This protein binds this small molecule.
Small molecule (SMILES): CC(=O)N[C@H]1[C@H](O[C@H]2[C@H](O)[C@@H](NC(C)=O)CO[C@@H]2CO)O[C@H](CO)[C@@H](O)[C@@H]1O

Binding-site contacts:
Ligand atom C5 contacts residue ALA703 of chain 1.A at 4.1 Å (hydrophobic).
Ligand atom N2 contacts residue ASN1071 of chain 1.A at 3.0 Å (h-bond).
Ligand atom O4 contacts residue ALA703 of chain 1.A at 4.4 Å.
Ligand atom C5 contacts residue ASN1071 of chain 1.A at 3.6 Å.
Ligand atom C7 contacts residue ASN1071 of chain 1.A at 4.0 Å.
Ligand atom C1 contacts residue ASN1071 of chain 1.A at 1.4 Å.
Ligand atom C7 contacts residue ALA703 of chain 1.A at 4.4 Å (hydrophobic).
Ligand atom C2 contacts residue ASN1071 of chain 1.A at 2.5 Å.
Ligand atom C4 contacts residue ASN1071 of chain 1.A at 4.2 Å.
Ligand atom O5 contacts residue ASN1071 of chain 1.A at 2.3 Å (h-bond).
Ligand atom C3 contacts residue ASN1071 of chain 1.A at 3.8 Å.
Ligand atom C1 contacts residue GLN892 of chain 1.B at 3.9 Å.
Ligand atom C8 contacts residue ASN1071 of chain 1.A at 4.2 Å.
Ligand atom C8 contacts residue ALA703 of chain 1.A at 4.2 Å (hydrophobic).

Sequence of chain 1.B:
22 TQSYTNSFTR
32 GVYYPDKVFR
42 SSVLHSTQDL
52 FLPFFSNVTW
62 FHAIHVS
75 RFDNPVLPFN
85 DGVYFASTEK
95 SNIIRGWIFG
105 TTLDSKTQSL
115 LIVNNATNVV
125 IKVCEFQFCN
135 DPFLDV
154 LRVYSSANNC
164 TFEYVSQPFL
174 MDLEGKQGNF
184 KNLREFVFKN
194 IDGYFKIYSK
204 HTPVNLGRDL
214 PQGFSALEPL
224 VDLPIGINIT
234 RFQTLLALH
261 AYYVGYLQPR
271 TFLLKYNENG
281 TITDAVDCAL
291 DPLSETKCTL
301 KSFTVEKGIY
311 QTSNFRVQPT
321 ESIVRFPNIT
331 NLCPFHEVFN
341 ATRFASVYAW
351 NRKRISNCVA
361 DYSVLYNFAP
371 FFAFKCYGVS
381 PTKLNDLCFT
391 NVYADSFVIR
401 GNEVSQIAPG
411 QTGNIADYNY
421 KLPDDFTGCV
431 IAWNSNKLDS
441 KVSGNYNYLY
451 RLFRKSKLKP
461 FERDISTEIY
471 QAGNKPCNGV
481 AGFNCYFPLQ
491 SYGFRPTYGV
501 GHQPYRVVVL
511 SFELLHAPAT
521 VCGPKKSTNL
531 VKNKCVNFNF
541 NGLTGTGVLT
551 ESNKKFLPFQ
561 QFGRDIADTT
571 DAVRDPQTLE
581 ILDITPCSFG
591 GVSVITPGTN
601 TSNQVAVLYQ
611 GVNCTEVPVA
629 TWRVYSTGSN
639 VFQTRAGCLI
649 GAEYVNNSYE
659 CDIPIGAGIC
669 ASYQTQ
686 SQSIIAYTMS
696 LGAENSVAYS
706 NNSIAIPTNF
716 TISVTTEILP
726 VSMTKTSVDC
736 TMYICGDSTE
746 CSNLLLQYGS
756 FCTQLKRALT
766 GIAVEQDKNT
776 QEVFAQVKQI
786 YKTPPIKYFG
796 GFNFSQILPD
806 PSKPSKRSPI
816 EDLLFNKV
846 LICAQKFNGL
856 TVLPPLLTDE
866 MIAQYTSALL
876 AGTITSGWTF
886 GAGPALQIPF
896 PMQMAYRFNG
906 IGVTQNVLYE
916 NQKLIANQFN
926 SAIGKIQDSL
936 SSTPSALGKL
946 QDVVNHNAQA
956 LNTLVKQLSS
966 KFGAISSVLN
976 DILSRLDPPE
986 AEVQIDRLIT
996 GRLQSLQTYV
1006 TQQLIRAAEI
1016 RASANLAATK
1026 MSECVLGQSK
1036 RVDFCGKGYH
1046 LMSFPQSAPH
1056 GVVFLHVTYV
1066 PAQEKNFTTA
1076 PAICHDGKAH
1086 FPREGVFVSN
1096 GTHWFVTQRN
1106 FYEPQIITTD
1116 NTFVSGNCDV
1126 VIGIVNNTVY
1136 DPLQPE

Sequence of chain 1.A:
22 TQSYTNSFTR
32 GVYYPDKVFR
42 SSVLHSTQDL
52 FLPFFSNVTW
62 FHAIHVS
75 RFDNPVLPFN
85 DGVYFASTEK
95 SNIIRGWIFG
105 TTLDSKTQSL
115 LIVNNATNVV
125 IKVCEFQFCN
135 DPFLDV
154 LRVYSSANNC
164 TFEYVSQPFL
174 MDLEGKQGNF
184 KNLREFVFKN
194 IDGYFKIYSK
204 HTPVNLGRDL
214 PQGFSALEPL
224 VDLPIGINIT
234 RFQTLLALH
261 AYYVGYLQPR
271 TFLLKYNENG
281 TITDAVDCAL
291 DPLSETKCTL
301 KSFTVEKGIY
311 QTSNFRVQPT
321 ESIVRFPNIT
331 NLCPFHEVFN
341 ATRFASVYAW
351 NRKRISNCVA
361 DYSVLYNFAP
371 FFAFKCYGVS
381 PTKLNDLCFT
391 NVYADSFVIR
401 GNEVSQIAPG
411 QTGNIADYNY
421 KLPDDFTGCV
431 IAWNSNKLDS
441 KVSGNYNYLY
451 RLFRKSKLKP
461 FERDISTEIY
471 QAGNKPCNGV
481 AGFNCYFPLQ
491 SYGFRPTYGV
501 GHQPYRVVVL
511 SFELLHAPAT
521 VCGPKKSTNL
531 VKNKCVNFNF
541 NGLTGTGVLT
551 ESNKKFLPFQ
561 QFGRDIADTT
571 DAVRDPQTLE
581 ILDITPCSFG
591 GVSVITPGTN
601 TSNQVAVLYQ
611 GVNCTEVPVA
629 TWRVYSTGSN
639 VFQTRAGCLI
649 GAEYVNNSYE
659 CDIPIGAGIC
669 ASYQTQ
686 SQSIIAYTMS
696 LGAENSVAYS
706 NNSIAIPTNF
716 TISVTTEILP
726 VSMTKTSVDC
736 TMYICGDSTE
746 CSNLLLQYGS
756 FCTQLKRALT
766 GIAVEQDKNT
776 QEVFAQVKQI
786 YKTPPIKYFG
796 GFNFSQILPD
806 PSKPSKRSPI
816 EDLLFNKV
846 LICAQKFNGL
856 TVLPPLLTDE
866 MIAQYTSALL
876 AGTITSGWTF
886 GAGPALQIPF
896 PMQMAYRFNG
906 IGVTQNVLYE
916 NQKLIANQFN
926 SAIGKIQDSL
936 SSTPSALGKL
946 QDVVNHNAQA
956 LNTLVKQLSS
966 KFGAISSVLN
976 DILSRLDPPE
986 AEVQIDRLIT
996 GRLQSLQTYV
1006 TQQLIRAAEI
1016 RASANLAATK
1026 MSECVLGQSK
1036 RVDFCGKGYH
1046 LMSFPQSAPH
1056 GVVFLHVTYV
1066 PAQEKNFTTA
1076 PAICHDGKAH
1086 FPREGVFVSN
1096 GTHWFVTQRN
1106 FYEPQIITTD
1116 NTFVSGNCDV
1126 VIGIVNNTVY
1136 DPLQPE